Binding-site contacts:
Ligand atom N2 contacts residue ASN603 of chain 1.C at 2.9 Å (h-bond).
Ligand atom C4 contacts residue ASN603 of chain 1.C at 4.3 Å.
Ligand atom C1 contacts residue ASN603 of chain 1.C at 1.4 Å.
Ligand atom C3 contacts residue ASN603 of chain 1.C at 3.8 Å.
Ligand atom O5 contacts residue ASN603 of chain 1.C at 2.4 Å (h-bond).
Ligand atom C5 contacts residue ASN603 of chain 1.C at 3.7 Å.
Ligand atom C7 contacts residue ASN603 of chain 1.C at 3.7 Å.
Ligand atom C2 contacts residue ASN603 of chain 1.C at 2.5 Å.
Ligand atom O7 contacts residue ASN603 of chain 1.C at 3.9 Å.

A small-molecule ligand and the protein it binds are described below.
Small molecule (SMILES): CC(=O)N[C@@H]1[C@@H](O)[C@H](O)[C@@H](CO)O[C@H]1O

Sequence of chain 1.C:
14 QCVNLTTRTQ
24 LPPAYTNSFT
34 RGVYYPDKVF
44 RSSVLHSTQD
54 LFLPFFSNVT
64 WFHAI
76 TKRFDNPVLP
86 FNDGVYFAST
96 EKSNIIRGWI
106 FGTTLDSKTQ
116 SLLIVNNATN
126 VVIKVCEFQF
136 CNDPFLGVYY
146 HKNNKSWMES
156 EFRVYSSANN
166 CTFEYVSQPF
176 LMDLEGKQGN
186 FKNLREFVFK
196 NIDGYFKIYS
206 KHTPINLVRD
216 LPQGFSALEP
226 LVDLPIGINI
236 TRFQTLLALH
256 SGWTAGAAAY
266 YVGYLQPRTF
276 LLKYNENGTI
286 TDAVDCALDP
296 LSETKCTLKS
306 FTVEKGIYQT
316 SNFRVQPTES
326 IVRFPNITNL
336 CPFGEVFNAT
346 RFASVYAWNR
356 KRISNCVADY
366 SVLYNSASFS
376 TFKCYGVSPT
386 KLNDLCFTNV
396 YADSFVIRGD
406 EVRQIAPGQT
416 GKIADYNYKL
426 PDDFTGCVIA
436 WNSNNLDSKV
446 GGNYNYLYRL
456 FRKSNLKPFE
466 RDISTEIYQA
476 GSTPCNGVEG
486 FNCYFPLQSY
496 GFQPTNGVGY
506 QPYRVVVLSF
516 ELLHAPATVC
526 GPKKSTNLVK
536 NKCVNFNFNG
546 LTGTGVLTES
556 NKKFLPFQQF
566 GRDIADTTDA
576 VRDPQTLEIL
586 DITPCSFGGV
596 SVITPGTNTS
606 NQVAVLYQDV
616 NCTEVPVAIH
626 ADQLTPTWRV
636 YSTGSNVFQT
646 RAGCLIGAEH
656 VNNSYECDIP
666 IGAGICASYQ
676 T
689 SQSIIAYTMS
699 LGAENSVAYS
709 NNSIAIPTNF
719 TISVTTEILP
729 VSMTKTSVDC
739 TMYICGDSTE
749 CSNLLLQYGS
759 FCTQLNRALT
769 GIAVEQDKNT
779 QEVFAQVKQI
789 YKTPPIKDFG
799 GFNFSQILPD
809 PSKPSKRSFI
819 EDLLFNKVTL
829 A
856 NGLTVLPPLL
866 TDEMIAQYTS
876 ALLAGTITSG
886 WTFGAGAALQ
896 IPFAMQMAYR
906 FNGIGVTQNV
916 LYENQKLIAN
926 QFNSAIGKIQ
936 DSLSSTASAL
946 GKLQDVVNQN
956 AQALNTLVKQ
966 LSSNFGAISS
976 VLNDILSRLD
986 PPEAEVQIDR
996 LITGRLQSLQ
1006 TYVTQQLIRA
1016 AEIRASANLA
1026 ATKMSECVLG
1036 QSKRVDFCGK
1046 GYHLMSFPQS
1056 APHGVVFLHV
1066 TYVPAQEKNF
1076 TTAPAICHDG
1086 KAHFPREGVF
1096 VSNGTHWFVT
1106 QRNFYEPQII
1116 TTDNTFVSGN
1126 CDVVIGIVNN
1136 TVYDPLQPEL